Binding-site contacts:
Ligand atom C4 contacts residue MAN1 of chain 1.N at 3.5 Å.
Ligand atom O4 contacts residue GLN214 of chain 1.E at 2.8 Å (h-bond).
Ligand atom C1 contacts residue GLN214 of chain 1.E at 2.4 Å.
Ligand atom C2 contacts residue ASN266 of chain 1.E at 3.6 Å.
Ligand atom C3 contacts residue ALA213 of chain 1.E at 3.7 Å (hydrophobic).
Ligand atom O3 contacts residue PHE217 of chain 1.E at 3.7 Å.
Ligand atom C6 contacts residue MAN1 of chain 1.N at 2.1 Å.
Ligand atom O7 contacts residue ALA213 of chain 1.E at 3.6 Å.
Ligand atom O4 contacts residue MAN1 of chain 1.L at 3.1 Å.
Ligand atom C8 contacts residue ALA213 of chain 1.E at 3.9 Å (hydrophobic).
Ligand atom O6 contacts residue TYR254 of chain 1.E at 2.8 Å (h-bond).
Ligand atom C4 contacts residue GLN214 of chain 1.E at 2.9 Å.
Ligand atom C5 contacts residue GLN214 of chain 1.E at 3.0 Å.
Ligand atom O4 contacts residue GLN214 of chain 1.E at 3.4 Å (h-bond).
Ligand atom O6 contacts residue MAN1 of chain 1.L at 3.9 Å.
Ligand atom C7 contacts residue ALA213 of chain 1.E at 3.2 Å (hydrophobic).
Ligand atom C3 contacts residue PHE217 of chain 1.E at 3.5 Å (hydrophobic).
Ligand atom O5 contacts residue MAN1 of chain 1.N at 3.5 Å.
Ligand atom C3 contacts residue GLN214 of chain 1.E at 3.1 Å.
Ligand atom C3 contacts residue GLN214 of chain 1.E at 1.9 Å.
Ligand atom N2 contacts residue SER263 of chain 1.E at 3.3 Å (h-bond).
Ligand atom O3 contacts residue GLN214 of chain 1.E at 2.6 Å (h-bond).
Ligand atom C5 contacts residue MAN1 of chain 1.L at 3.5 Å.
Ligand atom O5 contacts residue GLN214 of chain 1.E at 3.2 Å (h-bond).
Ligand atom C2 contacts residue GLN214 of chain 1.E at 2.2 Å.
Ligand atom O6 contacts residue MAN1 of chain 1.N at 1.0 Å.
Ligand atom C5 contacts residue MAN1 of chain 1.N at 3.2 Å.
Ligand atom O3 contacts residue ALA213 of chain 1.E at 2.6 Å.
Ligand atom C1 contacts residue ASN266 of chain 1.E at 2.1 Å.
Ligand atom O5 contacts residue ASN266 of chain 1.E at 2.5 Å (h-bond).
Ligand atom C4 contacts residue GLN214 of chain 1.E at 3.5 Å.
Ligand atom C5 contacts residue ASN266 of chain 1.E at 3.6 Å.
Ligand atom O3 contacts residue GLN214 of chain 1.E at 3.0 Å (h-bond).
Ligand atom C1 contacts residue SER263 of chain 1.E at 3.0 Å.
Ligand atom C6 contacts residue TYR254 of chain 1.E at 3.6 Å (hydrophobic).
Ligand atom O4 contacts residue MAN1 of chain 1.N at 3.1 Å (h-bond).
Ligand atom C2 contacts residue SER263 of chain 1.E at 3.5 Å.
Ligand atom O2 contacts residue GLN214 of chain 1.E at 3.6 Å (h-bond).
Ligand atom N2 contacts residue ALA213 of chain 1.E at 3.5 Å.
Ligand atom C6 contacts residue MAN1 of chain 1.L at 2.7 Å.

Sequence of chain 1.E:
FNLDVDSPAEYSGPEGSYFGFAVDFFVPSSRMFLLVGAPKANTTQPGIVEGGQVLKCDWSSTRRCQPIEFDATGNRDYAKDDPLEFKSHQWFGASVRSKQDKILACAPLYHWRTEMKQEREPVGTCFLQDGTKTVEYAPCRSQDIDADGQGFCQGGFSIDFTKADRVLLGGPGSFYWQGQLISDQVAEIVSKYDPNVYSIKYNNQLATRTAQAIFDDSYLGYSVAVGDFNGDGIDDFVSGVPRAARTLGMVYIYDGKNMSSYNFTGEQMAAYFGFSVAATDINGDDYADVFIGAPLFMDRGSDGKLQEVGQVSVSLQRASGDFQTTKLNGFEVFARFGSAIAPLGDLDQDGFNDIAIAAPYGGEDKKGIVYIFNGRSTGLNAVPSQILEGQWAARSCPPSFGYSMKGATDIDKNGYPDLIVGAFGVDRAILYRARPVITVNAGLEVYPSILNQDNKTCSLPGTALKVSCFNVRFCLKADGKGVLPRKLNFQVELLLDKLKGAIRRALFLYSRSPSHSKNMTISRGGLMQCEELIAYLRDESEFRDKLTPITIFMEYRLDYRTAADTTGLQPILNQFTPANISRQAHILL

A small-molecule ligand and the protein it binds are described below.
Small molecule (SMILES): CC(=O)N[C@H]1[C@H](O[C@H]2[C@H](O)[C@@H](NC(C)=O)CO[C@@H]2CO)O[C@H](CO)[C@@H](O[C@H]2O[C@H](CO)[C@@H](O)[C@H](O)[C@@H]2O)[C@@H]1O